Sequence of chain 1.A:
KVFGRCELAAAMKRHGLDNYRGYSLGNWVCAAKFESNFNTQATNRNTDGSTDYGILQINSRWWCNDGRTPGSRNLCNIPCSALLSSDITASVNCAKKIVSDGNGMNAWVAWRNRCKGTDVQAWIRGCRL

Binding-site contacts:
Ligand atom C1 contacts residue ASP101 of chain 1.A at 3.4 Å.
Ligand atom C8 contacts residue GLN57 of chain 1.A at 3.8 Å.
Ligand atom O4 contacts residue ASP101 of chain 1.A at 3.7 Å.
Ligand atom C2 contacts residue ASP101 of chain 1.A at 3.7 Å.
Ligand atom C1 contacts residue ALA107 of chain 1.A at 3.9 Å (hydrophobic).
Ligand atom C7 contacts residue ALA107 of chain 1.A at 3.9 Å (hydrophobic).
Ligand atom C6 contacts residue ASP101 of chain 1.A at 3.1 Å.
Ligand atom C4 contacts residue ASP101 of chain 1.A at 4.0 Å.
Ligand atom C8 contacts residue TRP62 of chain 1.A at 3.9 Å (hydrophobic).
Ligand atom C1 contacts residue TRP62 of chain 1.A at 3.9 Å (hydrophobic).
Ligand atom C8 contacts residue ALA107 of chain 1.A at 3.9 Å (hydrophobic).
Ligand atom C8 contacts residue ARG73 of chain 1.A at 3.5 Å.
Ligand atom O7 contacts residue ASN59 of chain 1.A at 3.0 Å (h-bond).
Ligand atom O7 contacts residue TRP63 of chain 1.A at 3.2 Å.
Ligand atom C7 contacts residue ASN59 of chain 1.A at 4.0 Å.
Ligand atom C2 contacts residue ALA107 of chain 1.A at 3.7 Å (hydrophobic).
Ligand atom N2 contacts residue ALA107 of chain 1.A at 3.0 Å (h-bond).
Ligand atom C6 contacts residue TRP63 of chain 1.A at 3.5 Å (hydrophobic).
Ligand atom O6 contacts residue TRP63 of chain 1.A at 3.3 Å.
Ligand atom C3 contacts residue ALA107 of chain 1.A at 3.9 Å (hydrophobic).
Ligand atom O3 contacts residue TRP63 of chain 1.A at 3.2 Å (h-bond).
Ligand atom O7 contacts residue ILE58 of chain 1.A at 3.8 Å.
Ligand atom C6 contacts residue ASN103 of chain 1.A at 3.9 Å.
Ligand atom O7 contacts residue TRP62 of chain 1.A at 3.9 Å.
Ligand atom N2 contacts residue ASP101 of chain 1.A at 3.3 Å (salt-bridge).
Ligand atom C5 contacts residue TRP62 of chain 1.A at 4.0 Å (hydrophobic).
Ligand atom O3 contacts residue ALA107 of chain 1.A at 4.0 Å.
Ligand atom O1 contacts residue ASN59 of chain 1.A at 3.6 Å.
Ligand atom C8 contacts residue TRP108 of chain 1.A at 3.3 Å (hydrophobic).
Ligand atom C4 contacts residue TRP62 of chain 1.A at 4.0 Å (hydrophobic).
Ligand atom O6 contacts residue TRP62 of chain 1.A at 2.9 Å (h-bond).
Ligand atom O6 contacts residue ASP101 of chain 1.A at 2.4 Å (salt-bridge).
Ligand atom C3 contacts residue ASP101 of chain 1.A at 3.8 Å.
Ligand atom O7 contacts residue ASN103 of chain 1.A at 4.0 Å.
Ligand atom C8 contacts residue LEU75 of chain 1.A at 3.9 Å (hydrophobic).
Ligand atom C6 contacts residue TRP62 of chain 1.A at 4.0 Å (hydrophobic).
Ligand atom C5 contacts residue ASP101 of chain 1.A at 3.8 Å.
Ligand atom O6 contacts residue ASN103 of chain 1.A at 3.5 Å (h-bond).
Ligand atom C7 contacts residue TRP63 of chain 1.A at 3.9 Å (hydrophobic).
Ligand atom O7 contacts residue GLN57 of chain 1.A at 4.1 Å.

The small molecule below binds the protein below.
Small molecule (SMILES): CC(=O)N[C@@H]1[C@@H](O)[C@H](O[C@@H]2O[C@H](CO)[C@@H](O[C@@H]3O[C@H](CO)[C@@H](O)[C@H](O)[C@H]3NC(C)=O)[C@H](O)[C@H]2NC(C)=O)[C@@H](CO)O[C@H]1O